The protein below binds the small molecule below.
Small molecule (SMILES): NC(=O)CC[C@H](N)C(=O)O

Sequence of chain 1.D:
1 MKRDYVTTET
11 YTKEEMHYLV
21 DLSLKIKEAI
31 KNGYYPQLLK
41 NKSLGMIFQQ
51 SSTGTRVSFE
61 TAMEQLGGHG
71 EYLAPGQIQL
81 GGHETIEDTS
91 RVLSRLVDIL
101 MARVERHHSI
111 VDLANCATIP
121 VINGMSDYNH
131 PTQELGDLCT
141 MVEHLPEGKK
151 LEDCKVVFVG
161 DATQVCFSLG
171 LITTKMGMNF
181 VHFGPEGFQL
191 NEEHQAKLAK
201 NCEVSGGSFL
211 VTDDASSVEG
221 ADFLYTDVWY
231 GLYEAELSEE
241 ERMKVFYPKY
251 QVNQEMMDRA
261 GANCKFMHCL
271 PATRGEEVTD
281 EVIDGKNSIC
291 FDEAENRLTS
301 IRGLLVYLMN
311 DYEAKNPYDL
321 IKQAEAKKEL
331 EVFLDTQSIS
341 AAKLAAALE

Binding-site contacts:
Ligand atom C contacts residue TYR18 of chain 1.D at 3.8 Å (hydrophobic).
Ligand atom CB contacts residue TYR18 of chain 1.D at 4.0 Å (hydrophobic).
Ligand atom CA contacts residue THR336 of chain 1.E at 2.5 Å.
Ligand atom O contacts residue THR336 of chain 1.E at 3.4 Å.
Ligand atom CB contacts residue THR336 of chain 1.E at 2.5 Å.
Ligand atom C contacts residue THR336 of chain 1.E at 3.4 Å.
Ligand atom O contacts residue PHE333 of chain 1.E at 4.1 Å.
Ligand atom CA contacts residue PHE333 of chain 1.E at 4.3 Å (hydrophobic).
Ligand atom N contacts residue THR336 of chain 1.E at 1.3 Å.
Ligand atom CB contacts residue PHE333 of chain 1.E at 3.7 Å (hydrophobic).
Ligand atom N contacts residue PHE333 of chain 1.E at 4.0 Å.
Ligand atom N contacts residue ASP335 of chain 1.E at 4.4 Å.
Ligand atom O contacts residue TYR18 of chain 1.D at 4.0 Å.

Sequence of chain 1.E:
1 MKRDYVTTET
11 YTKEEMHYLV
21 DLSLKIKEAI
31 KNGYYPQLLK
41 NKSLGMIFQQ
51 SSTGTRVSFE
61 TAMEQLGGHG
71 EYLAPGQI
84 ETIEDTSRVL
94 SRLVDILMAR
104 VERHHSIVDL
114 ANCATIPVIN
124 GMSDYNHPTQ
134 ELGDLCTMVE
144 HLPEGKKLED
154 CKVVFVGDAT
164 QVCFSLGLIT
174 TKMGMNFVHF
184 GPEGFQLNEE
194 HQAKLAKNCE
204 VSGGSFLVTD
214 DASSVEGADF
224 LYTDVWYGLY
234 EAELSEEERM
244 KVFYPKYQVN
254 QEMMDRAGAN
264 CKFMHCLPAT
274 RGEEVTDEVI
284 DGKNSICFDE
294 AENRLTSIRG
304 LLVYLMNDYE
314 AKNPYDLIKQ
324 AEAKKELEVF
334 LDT